Sequence of chain 2.A:
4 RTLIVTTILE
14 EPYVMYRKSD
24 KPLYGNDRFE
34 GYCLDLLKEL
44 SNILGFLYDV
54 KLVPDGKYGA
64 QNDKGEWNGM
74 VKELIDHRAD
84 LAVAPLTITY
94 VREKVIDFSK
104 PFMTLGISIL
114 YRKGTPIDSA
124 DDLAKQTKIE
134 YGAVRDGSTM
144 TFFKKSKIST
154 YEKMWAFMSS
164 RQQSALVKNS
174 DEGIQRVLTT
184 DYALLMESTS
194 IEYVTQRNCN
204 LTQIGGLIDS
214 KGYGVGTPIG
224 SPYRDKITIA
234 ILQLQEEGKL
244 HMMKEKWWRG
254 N

Binding-site contacts:
Ligand atom C7 contacts residue PRO88 of chain 2.A at 4.1 Å (hydrophobic).
Ligand atom C1 contacts residue TYR61 of chain 2.A at 4.1 Å (hydrophobic).
Ligand atom O11 contacts residue ARG95 of chain 2.A at 2.7 Å (salt-bridge).
Ligand atom BR13 contacts residue TYR216 of chain 2.A at 3.8 Å.
Ligand atom O11 contacts residue TYR61 of chain 2.A at 3.9 Å.
Ligand atom C1 contacts residue TYR216 of chain 2.A at 3.7 Å (hydrophobic).
Ligand atom C21 contacts residue SER141 of chain 2.A at 4.0 Å.
Ligand atom BR13 contacts residue GLU13 of chain 2.A at 3.6 Å.
Ligand atom O12 contacts residue TYR61 of chain 2.A at 3.5 Å.
Ligand atom O12 contacts residue ARG95 of chain 2.A at 2.8 Å (salt-bridge).
Ligand atom C22 contacts residue SER141 of chain 2.A at 3.6 Å.
Ligand atom C7 contacts residue TYR61 of chain 2.A at 3.7 Å (hydrophobic).
Ligand atom S20 contacts residue GLY140 of chain 2.A at 4.0 Å.
Ligand atom O11 contacts residue PRO88 of chain 2.A at 3.8 Å.
Ligand atom C16 contacts residue SER141 of chain 2.A at 4.0 Å.
Ligand atom C2 contacts residue TYR216 of chain 2.A at 4.1 Å (hydrophobic).
Ligand atom O24 contacts residue SER141 of chain 2.A at 4.0 Å.
Ligand atom O23 contacts residue GLU190 of chain 2.A at 3.6 Å.
Ligand atom O23 contacts residue SER141 of chain 2.A at 3.5 Å (h-bond).
Ligand atom C6 contacts residue PRO88 of chain 2.A at 3.8 Å (hydrophobic).
Ligand atom C8 contacts residue THR90 of chain 2.A at 3.7 Å.
Ligand atom N9 contacts residue PRO88 of chain 2.A at 3.0 Å (h-bond).
Ligand atom BR13 contacts residue TYR16 of chain 2.A at 3.8 Å.
Ligand atom C10 contacts residue ARG95 of chain 2.A at 3.5 Å.
Ligand atom O15 contacts residue SER141 of chain 2.A at 3.7 Å.
Ligand atom C22 contacts residue THR142 of chain 2.A at 3.3 Å.
Ligand atom N5 contacts residue TYR61 of chain 2.A at 4.1 Å.
Ligand atom O23 contacts residue THR142 of chain 2.A at 2.8 Å (h-bond).
Ligand atom C6 contacts residue TYR61 of chain 2.A at 3.5 Å (hydrophobic).
Ligand atom BR13 contacts residue PRO88 of chain 2.A at 3.8 Å.
Ligand atom O24 contacts residue THR142 of chain 2.A at 3.1 Å.
Ligand atom O14 contacts residue SER193 of chain 2.A at 3.7 Å.
Ligand atom O11 contacts residue THR90 of chain 2.A at 2.8 Å (h-bond).
Ligand atom O11 contacts residue LEU89 of chain 2.A at 3.5 Å.
Ligand atom N9 contacts residue TYR216 of chain 2.A at 3.6 Å.
Ligand atom C10 contacts residue THR90 of chain 2.A at 3.9 Å.
Ligand atom N9 contacts residue THR90 of chain 2.A at 3.0 Å (h-bond).
Ligand atom S20 contacts residue VAL137 of chain 2.A at 3.7 Å.
Ligand atom C10 contacts residue TYR61 of chain 2.A at 3.8 Å (hydrophobic).
Ligand atom C8 contacts residue PRO88 of chain 2.A at 3.9 Å (hydrophobic).

A protein and the small-molecule ligand that binds it are described below.
Small molecule (SMILES): N[C@@H](Cn1cc(Br)c(=O)n(Cc2ccsc2C(=O)O)c1=O)C(=O)O